This small molecule binds to this protein.
Small molecule (SMILES): O=C(Cc1cc(-c2ccc3c(-c4nc5ccccc5[nH]4)n[nH]c3c2)n[nH]1)Nc1cccc(F)c1

Sequence of chain 1.B:
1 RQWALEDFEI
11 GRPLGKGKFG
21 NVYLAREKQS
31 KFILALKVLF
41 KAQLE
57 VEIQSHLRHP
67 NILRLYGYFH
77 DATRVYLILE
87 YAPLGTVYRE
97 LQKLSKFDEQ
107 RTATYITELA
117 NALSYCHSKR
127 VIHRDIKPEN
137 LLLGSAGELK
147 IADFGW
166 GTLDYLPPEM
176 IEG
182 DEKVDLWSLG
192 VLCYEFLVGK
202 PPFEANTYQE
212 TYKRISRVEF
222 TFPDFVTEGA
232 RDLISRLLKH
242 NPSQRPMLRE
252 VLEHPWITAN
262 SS

Binding-site contacts:
Ligand atom C21 contacts residue LYS37 of chain 1.B at 3.5 Å.
Ligand atom C29 contacts residue ALA148 of chain 1.B at 3.5 Å (hydrophobic).
Ligand atom C08 contacts residue GLY91 of chain 1.B at 3.6 Å.
Ligand atom NB contacts residue LYS37 of chain 1.B at 3.8 Å.
Ligand atom C02 contacts residue ALA88 of chain 1.B at 3.7 Å (hydrophobic).
Ligand atom C15 contacts residue VAL22 of chain 1.B at 3.7 Å (hydrophobic).
Ligand atom C14 contacts residue VAL22 of chain 1.B at 3.6 Å (hydrophobic).
Ligand atom C18 contacts residue LEU138 of chain 1.B at 3.7 Å (hydrophobic).
Ligand atom C25 contacts residue VAL22 of chain 1.B at 3.5 Å (hydrophobic).
Ligand atom C04 contacts residue ALA88 of chain 1.B at 3.3 Å (hydrophobic).
Ligand atom C26 contacts residue LYS37 of chain 1.B at 2.5 Å.
Ligand atom C05 contacts residue GLY91 of chain 1.B at 3.7 Å.
Ligand atom N12 contacts residue GLU86 of chain 1.B at 3.8 Å.
Ligand atom C15 contacts residue PHE19 of chain 1.B at 3.7 Å (hydrophobic).
Ligand atom C18 contacts residue VAL22 of chain 1.B at 3.8 Å (hydrophobic).
Ligand atom C07 contacts residue LEU14 of chain 1.B at 3.5 Å (hydrophobic).
Ligand atom N11 contacts residue LEU138 of chain 1.B at 3.7 Å.
Ligand atom N11 contacts residue ALA88 of chain 1.B at 3.6 Å (h-bond).
Ligand atom C19 contacts residue LEU138 of chain 1.B at 3.5 Å (hydrophobic).
Ligand atom OB contacts residue ASP149 of chain 1.B at 3.8 Å.
Ligand atom C02 contacts residue LEU14 of chain 1.B at 3.7 Å (hydrophobic).
Ligand atom C17 contacts residue LEU138 of chain 1.B at 3.7 Å (hydrophobic).
Ligand atom C21 contacts residue PHE19 of chain 1.B at 3.7 Å (hydrophobic).
Ligand atom C04 contacts residue GLY91 of chain 1.B at 3.4 Å.
Ligand atom C08 contacts residue ALA88 of chain 1.B at 3.2 Å (hydrophobic).
Ligand atom FA contacts residue ALA148 of chain 1.B at 2.6 Å.
Ligand atom C24 contacts residue PHE19 of chain 1.B at 3.7 Å (hydrophobic).
Ligand atom N12 contacts residue ALA88 of chain 1.B at 2.9 Å (h-bond).
Ligand atom C09 contacts residue LEU14 of chain 1.B at 3.8 Å (hydrophobic).
Ligand atom C31 contacts residue GLN60 of chain 1.B at 3.2 Å.
Ligand atom C33 contacts residue LEU83 of chain 1.B at 3.7 Å (hydrophobic).
Ligand atom N01 contacts residue LEU14 of chain 1.B at 3.7 Å.
Ligand atom N11 contacts residue GLU86 of chain 1.B at 2.9 Å (salt-bridge).
Ligand atom C25 contacts residue PHE19 of chain 1.B at 2.7 Å (hydrophobic).
Ligand atom C30 contacts residue ALA148 of chain 1.B at 3.4 Å (hydrophobic).
Ligand atom C32 contacts residue GLN60 of chain 1.B at 3.0 Å.
Ligand atom OB contacts residue ALA148 of chain 1.B at 3.1 Å (h-bond).
Ligand atom N12 contacts residue TYR87 of chain 1.B at 3.7 Å.
Ligand atom CA contacts residue LYS37 of chain 1.B at 3.6 Å.
Ligand atom N03 contacts residue ALA88 of chain 1.B at 2.5 Å (h-bond).